This small molecule binds to this protein.
Small molecule (SMILES): O=c1[nH]cnc2c1ncn2[C@@H]1O[C@H](COP(=O)(O)O)[C@@H](O)[C@H]1O

Binding-site contacts:
Ligand atom O6 contacts residue TRP322 of chain 1.F at 3.4 Å.
Ligand atom O3' contacts residue GLY317 of chain 1.F at 3.5 Å (h-bond).
Ligand atom C6 contacts residue SER164 of chain 1.F at 3.3 Å.
Ligand atom O3P contacts residue ASP127 of chain 1.F at 3.3 Å (salt-bridge).
Ligand atom O2' contacts residue ASP320 of chain 1.F at 2.8 Å (salt-bridge).
Ligand atom O2P contacts residue MG1 of chain 1.V at 2.0 Å.
Ligand atom N1 contacts residue TRP322 of chain 1.F at 3.2 Å.
Ligand atom N7 contacts residue ASP324 of chain 1.F at 3.5 Å (salt-bridge).
Ligand atom C6 contacts residue TRP322 of chain 1.F at 3.3 Å (hydrophobic).
Ligand atom O3P contacts residue GLN352 of chain 1.F at 3.6 Å.
Ligand atom O2P contacts residue ASN129 of chain 1.F at 3.0 Å (h-bond).
Ligand atom O1P contacts residue ASP127 of chain 1.F at 3.4 Å (salt-bridge).
Ligand atom C8 contacts residue ALA162 of chain 1.F at 3.1 Å (hydrophobic).
Ligand atom O1P contacts residue THR161 of chain 1.F at 3.2 Å.
Ligand atom P contacts residue ASP127 of chain 1.F at 3.2 Å.
Ligand atom C5 contacts residue TRP322 of chain 1.F at 3.6 Å (hydrophobic).
Ligand atom C5' contacts residue ALA162 of chain 1.F at 3.6 Å (hydrophobic).
Ligand atom N1 contacts residue SER164 of chain 1.F at 3.1 Å (h-bond).
Ligand atom O6 contacts residue SER265 of chain 1.F at 2.9 Å (h-bond).
Ligand atom O3P contacts residue ALA162 of chain 1.F at 3.0 Å.
Ligand atom C4 contacts residue ALA163 of chain 1.F at 3.5 Å (hydrophobic).
Ligand atom N1 contacts residue LYS262 of chain 1.F at 3.2 Å (salt-bridge).
Ligand atom N7 contacts residue ALA162 of chain 1.F at 2.6 Å (h-bond).
Ligand atom O1P contacts residue ALA162 of chain 1.F at 2.7 Å (h-bond).
Ligand atom O6 contacts residue SER164 of chain 1.F at 3.0 Å (h-bond).
Ligand atom O5' contacts residue ASN129 of chain 1.F at 3.1 Å.
Ligand atom C8 contacts residue PHE315 of chain 1.F at 3.6 Å (hydrophobic).
Ligand atom O2P contacts residue ASP127 of chain 1.F at 2.7 Å (salt-bridge).
Ligand atom C2 contacts residue LYS262 of chain 1.F at 3.2 Å.
Ligand atom C2' contacts residue ASP320 of chain 1.F at 3.1 Å.
Ligand atom O4' contacts residue ASN129 of chain 1.F at 3.4 Å (h-bond).
Ligand atom N9 contacts residue ALA163 of chain 1.F at 3.6 Å.
Ligand atom O1P contacts residue LYS328 of chain 1.F at 3.4 Å (salt-bridge).
Ligand atom C2 contacts residue TRP322 of chain 1.F at 3.5 Å (hydrophobic).
Ligand atom O3' contacts residue ASP320 of chain 1.F at 3.0 Å (salt-bridge).
Ligand atom C4' contacts residue ASN129 of chain 1.F at 3.6 Å.
Ligand atom O3P contacts residue ASN358 of chain 1.F at 2.6 Å (h-bond).
Ligand atom C5 contacts residue ALA162 of chain 1.F at 3.2 Å (hydrophobic).
Ligand atom P contacts residue MG1 of chain 1.V at 3.4 Å.
Ligand atom O6 contacts residue ASP324 of chain 1.F at 2.8 Å (salt-bridge).

Sequence of chain 1.F:
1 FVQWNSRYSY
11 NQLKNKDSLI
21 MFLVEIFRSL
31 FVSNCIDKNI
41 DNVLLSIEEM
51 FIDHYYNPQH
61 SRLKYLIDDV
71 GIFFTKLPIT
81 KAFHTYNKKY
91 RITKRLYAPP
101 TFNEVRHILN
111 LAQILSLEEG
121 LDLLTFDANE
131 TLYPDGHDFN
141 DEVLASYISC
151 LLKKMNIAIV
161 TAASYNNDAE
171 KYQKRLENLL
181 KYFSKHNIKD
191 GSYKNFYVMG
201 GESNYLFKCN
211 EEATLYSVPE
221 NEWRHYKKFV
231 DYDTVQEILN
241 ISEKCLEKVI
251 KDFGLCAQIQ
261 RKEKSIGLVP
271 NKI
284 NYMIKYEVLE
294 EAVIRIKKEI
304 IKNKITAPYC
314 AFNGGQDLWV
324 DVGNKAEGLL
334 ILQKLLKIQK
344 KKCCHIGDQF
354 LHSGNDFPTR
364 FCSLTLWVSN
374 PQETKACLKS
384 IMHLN